Sequence of chain 1.B:
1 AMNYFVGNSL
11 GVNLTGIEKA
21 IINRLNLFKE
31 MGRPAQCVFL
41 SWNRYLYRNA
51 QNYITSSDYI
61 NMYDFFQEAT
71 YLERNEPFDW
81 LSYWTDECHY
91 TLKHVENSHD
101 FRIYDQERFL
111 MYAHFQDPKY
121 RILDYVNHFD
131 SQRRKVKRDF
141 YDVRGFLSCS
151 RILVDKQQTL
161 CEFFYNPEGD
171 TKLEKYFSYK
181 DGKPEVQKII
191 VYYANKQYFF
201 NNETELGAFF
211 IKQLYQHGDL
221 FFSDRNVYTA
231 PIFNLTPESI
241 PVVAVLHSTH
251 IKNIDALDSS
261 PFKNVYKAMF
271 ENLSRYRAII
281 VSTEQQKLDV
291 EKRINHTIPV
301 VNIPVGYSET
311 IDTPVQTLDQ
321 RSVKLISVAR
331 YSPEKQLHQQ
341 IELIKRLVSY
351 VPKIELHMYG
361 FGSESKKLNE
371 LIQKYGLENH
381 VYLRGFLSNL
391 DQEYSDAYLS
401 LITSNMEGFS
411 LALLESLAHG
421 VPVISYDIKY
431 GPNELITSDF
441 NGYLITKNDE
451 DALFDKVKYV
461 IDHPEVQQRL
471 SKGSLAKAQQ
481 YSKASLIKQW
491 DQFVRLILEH

The small molecule below binds the protein below.
Small molecule (SMILES): CC(=O)N[C@@H]1[C@@H](O)[C@H](O)[C@@H](CO)O[C@H]1O

Binding-site contacts:
Ligand atom O3 contacts residue GLU407 of chain 1.B at 2.8 Å (salt-bridge).
Ligand atom O7 contacts residue MET406 of chain 1.B at 3.8 Å.
Ligand atom O1 contacts residue HIS247 of chain 1.B at 3.5 Å (h-bond).
Ligand atom C8 contacts residue GLU334 of chain 1.B at 3.8 Å.
Ligand atom O3 contacts residue GLY408 of chain 1.B at 2.9 Å (h-bond).
Ligand atom C2 contacts residue GLY408 of chain 1.B at 3.8 Å.
Ligand atom C7 contacts residue GLU407 of chain 1.B at 3.9 Å.
Ligand atom N2 contacts residue GLU407 of chain 1.B at 3.6 Å (salt-bridge).
Ligand atom C8 contacts residue MET406 of chain 1.B at 3.7 Å (hydrophobic).
Ligand atom O5 contacts residue ILE17 of chain 1.B at 3.6 Å.
Ligand atom C4 contacts residue UDP1 of chain 1.G at 3.5 Å.
Ligand atom O7 contacts residue GLU407 of chain 1.B at 3.4 Å.
Ligand atom C3 contacts residue UDP1 of chain 1.G at 3.3 Å.
Ligand atom C4 contacts residue HIS247 of chain 1.B at 3.7 Å.
Ligand atom O3 contacts residue UDP1 of chain 1.G at 3.7 Å.
Ligand atom O3 contacts residue PHE409 of chain 1.B at 3.1 Å (h-bond).
Ligand atom C6 contacts residue VAL305 of chain 1.B at 3.9 Å (hydrophobic).
Ligand atom C6 contacts residue GLY16 of chain 1.B at 3.6 Å.
Ligand atom O4 contacts residue UDP1 of chain 1.G at 2.8 Å (h-bond).
Ligand atom C3 contacts residue GLY408 of chain 1.B at 3.8 Å.
Ligand atom N2 contacts residue UDP1 of chain 1.G at 3.0 Å (h-bond).
Ligand atom O6 contacts residue VAL305 of chain 1.B at 3.4 Å.
Ligand atom O7 contacts residue SER248 of chain 1.B at 2.7 Å (h-bond).
Ligand atom O6 contacts residue HIS247 of chain 1.B at 2.9 Å (h-bond).
Ligand atom C7 contacts residue SER248 of chain 1.B at 3.5 Å.
Ligand atom C1 contacts residue UDP1 of chain 1.G at 3.3 Å.
Ligand atom O3 contacts residue SER410 of chain 1.B at 3.1 Å (h-bond).
Ligand atom O1 contacts residue ILE17 of chain 1.B at 3.9 Å.
Ligand atom O7 contacts residue GLY408 of chain 1.B at 3.1 Å (h-bond).
Ligand atom C2 contacts residue HIS247 of chain 1.B at 3.4 Å.
Ligand atom C1 contacts residue HIS247 of chain 1.B at 3.6 Å.
Ligand atom C2 contacts residue UDP1 of chain 1.G at 3.6 Å.
Ligand atom C5 contacts residue UDP1 of chain 1.G at 3.7 Å.
Ligand atom O4 contacts residue PHE409 of chain 1.B at 3.7 Å.
Ligand atom O5 contacts residue HIS247 of chain 1.B at 3.3 Å (h-bond).
Ligand atom C3 contacts residue GLU407 of chain 1.B at 3.7 Å.
Ligand atom C8 contacts residue ARG330 of chain 1.B at 3.8 Å.
Ligand atom O4 contacts residue LEU411 of chain 1.B at 3.7 Å.
Ligand atom O4 contacts residue SER410 of chain 1.B at 3.1 Å (h-bond).
Ligand atom C6 contacts residue HIS247 of chain 1.B at 3.7 Å.